Sequence of chain 1.A:
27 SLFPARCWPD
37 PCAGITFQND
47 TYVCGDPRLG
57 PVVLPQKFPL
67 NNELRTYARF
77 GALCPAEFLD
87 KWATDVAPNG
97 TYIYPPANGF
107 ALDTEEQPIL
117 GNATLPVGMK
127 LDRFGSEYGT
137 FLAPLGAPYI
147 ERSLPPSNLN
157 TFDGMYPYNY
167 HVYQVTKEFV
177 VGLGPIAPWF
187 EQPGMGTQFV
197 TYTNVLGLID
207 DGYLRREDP

Binding-site contacts:
Ligand atom C5 contacts residue ASN45 of chain 1.A at 3.6 Å.
Ligand atom O7 contacts residue PHE158 of chain 1.A at 4.4 Å.
Ligand atom C4 contacts residue ASN45 of chain 1.A at 4.3 Å.
Ligand atom O5 contacts residue ASN45 of chain 1.A at 2.2 Å (h-bond).
Ligand atom N2 contacts residue ASN45 of chain 1.A at 3.2 Å (h-bond).
Ligand atom C7 contacts residue ASN45 of chain 1.A at 4.2 Å.
Ligand atom C1 contacts residue ASN45 of chain 1.A at 1.4 Å.
Ligand atom C3 contacts residue ASN45 of chain 1.A at 3.9 Å.
Ligand atom C7 contacts residue TYR48 of chain 1.A at 3.5 Å (hydrophobic).
Ligand atom C8 contacts residue THR47 of chain 1.A at 3.1 Å.
Ligand atom N2 contacts residue TYR48 of chain 1.A at 4.2 Å.
Ligand atom C2 contacts residue THR47 of chain 1.A at 3.8 Å.
Ligand atom C7 contacts residue THR47 of chain 1.A at 4.1 Å.
Ligand atom C2 contacts residue ASN45 of chain 1.A at 2.7 Å.
Ligand atom C8 contacts residue TYR48 of chain 1.A at 4.2 Å (hydrophobic).
Ligand atom O7 contacts residue TYR48 of chain 1.A at 3.0 Å (h-bond).
Ligand atom N2 contacts residue THR47 of chain 1.A at 4.3 Å.

A protein and the small-molecule ligand that binds it are described below.
Small molecule (SMILES): CC(=O)N[C@@H]1[C@@H](O)[C@H](O)[C@@H](CO)O[C@H]1O